Sequence of chain 2.A:
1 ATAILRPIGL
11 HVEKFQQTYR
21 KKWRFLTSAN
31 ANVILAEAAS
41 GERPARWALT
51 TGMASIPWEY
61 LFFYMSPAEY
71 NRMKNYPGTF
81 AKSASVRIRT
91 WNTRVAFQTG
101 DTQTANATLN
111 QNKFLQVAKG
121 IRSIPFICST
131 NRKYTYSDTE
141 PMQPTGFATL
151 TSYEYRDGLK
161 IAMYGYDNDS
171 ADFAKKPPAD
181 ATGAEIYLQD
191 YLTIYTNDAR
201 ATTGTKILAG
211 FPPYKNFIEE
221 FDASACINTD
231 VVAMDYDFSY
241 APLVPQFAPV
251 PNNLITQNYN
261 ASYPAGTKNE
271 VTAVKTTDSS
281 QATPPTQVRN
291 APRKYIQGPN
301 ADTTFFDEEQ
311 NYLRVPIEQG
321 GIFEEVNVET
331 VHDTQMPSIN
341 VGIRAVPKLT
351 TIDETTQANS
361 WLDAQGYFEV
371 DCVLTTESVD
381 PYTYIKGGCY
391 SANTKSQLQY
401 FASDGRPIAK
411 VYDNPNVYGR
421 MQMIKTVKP

The protein below binds the small molecule below.
Small molecule (SMILES): Nc1ccn([C@H]2C[C@H](O[P](=O)(O)OC[C@H]3O[C@@H](n4cnc5c(=O)[nH]c(N)nc54)C[C@@H]3O[P](=O)(O)OC[C@H]3O[C@@H](n4cnc5c4NC=N[C@@H]5N)C[C@@H]3O)[C@@H](COP(=O)=O)O2)c(=O)n1

Sequence of chain 3.A:
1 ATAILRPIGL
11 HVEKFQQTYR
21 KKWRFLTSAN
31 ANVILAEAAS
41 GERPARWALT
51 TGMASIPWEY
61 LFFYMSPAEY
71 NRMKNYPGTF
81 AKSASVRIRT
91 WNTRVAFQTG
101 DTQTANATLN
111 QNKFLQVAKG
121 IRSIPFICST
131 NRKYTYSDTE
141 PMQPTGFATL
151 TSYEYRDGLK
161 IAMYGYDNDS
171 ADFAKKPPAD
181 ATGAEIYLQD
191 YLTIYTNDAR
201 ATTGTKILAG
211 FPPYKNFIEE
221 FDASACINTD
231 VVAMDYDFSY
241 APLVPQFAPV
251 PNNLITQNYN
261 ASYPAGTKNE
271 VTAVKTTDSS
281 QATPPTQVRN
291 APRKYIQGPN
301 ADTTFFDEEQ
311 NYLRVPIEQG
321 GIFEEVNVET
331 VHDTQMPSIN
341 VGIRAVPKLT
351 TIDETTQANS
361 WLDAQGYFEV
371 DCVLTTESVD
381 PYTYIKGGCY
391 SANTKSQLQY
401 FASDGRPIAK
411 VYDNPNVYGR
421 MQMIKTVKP

Binding-site contacts:
Ligand atom C2 contacts residue THR18 of chain 3.A at 3.1 Å.
Ligand atom O2 contacts residue ARG20 of chain 3.A at 3.8 Å.
Ligand atom C2 contacts residue ARG20 of chain 3.A at 3.3 Å.
Ligand atom C6 contacts residue DC1 of chain 2.C at 3.5 Å.
Ligand atom C4 contacts residue LYS22 of chain 3.A at 4.0 Å.
Ligand atom N1 contacts residue TYR19 of chain 3.A at 3.5 Å.
Ligand atom N1 contacts residue ARG20 of chain 3.A at 2.9 Å (salt-bridge).
Ligand atom N3 contacts residue ARG20 of chain 3.A at 3.5 Å.
Ligand atom OP1 contacts residue ARG20 of chain 3.A at 2.6 Å (salt-bridge).
Ligand atom C5' contacts residue ARG20 of chain 3.A at 3.9 Å.
Ligand atom N6 contacts residue ARG20 of chain 3.A at 3.2 Å (salt-bridge).
Ligand atom P contacts residue ARG20 of chain 3.A at 3.1 Å.
Ligand atom OP1 contacts residue ARG87 of chain 3.A at 4.0 Å.
Ligand atom N2 contacts residue DC1 of chain 2.C at 2.8 Å (h-bond).
Ligand atom O6 contacts residue DC1 of chain 2.C at 2.9 Å (h-bond).
Ligand atom N3 contacts residue LYS22 of chain 3.A at 3.6 Å.
Ligand atom N1 contacts residue DC1 of chain 2.C at 2.9 Å (h-bond).
Ligand atom OP1 contacts residue ARG20 of chain 3.A at 2.4 Å (salt-bridge).
Ligand atom N1 contacts residue LYS22 of chain 3.A at 3.8 Å.
Ligand atom C5 contacts residue LYS22 of chain 3.A at 3.7 Å.
Ligand atom O3' contacts residue ARG20 of chain 3.A at 3.5 Å (salt-bridge).
Ligand atom N4 contacts residue ASN216 of chain 2.A at 3.3 Å (h-bond).
Ligand atom P contacts residue ARG20 of chain 3.A at 3.7 Å.
Ligand atom C4 contacts residue ARG20 of chain 3.A at 4.0 Å.
Ligand atom O4' contacts residue LYS22 of chain 3.A at 3.5 Å (salt-bridge).
Ligand atom N6 contacts residue GLU69 of chain 3.A at 3.0 Å (salt-bridge).
Ligand atom C6 contacts residue GLU69 of chain 3.A at 3.9 Å.
Ligand atom C6 contacts residue ARG20 of chain 3.A at 3.5 Å.
Ligand atom C2 contacts residue DC1 of chain 2.C at 3.5 Å.
Ligand atom N6 contacts residue LYS21 of chain 3.A at 3.4 Å (salt-bridge).
Ligand atom C2 contacts residue TYR19 of chain 3.A at 3.8 Å (hydrophobic).
Ligand atom N1 contacts residue GLU69 of chain 3.A at 3.9 Å.
Ligand atom N1 contacts residue THR18 of chain 3.A at 3.5 Å (h-bond).
Ligand atom O4' contacts residue ASP371 of chain 3.A at 3.8 Å.
Ligand atom C4' contacts residue ARG20 of chain 3.A at 3.9 Å.
Ligand atom N4 contacts residue LYS215 of chain 2.A at 3.9 Å.
Ligand atom C6 contacts residue LYS22 of chain 3.A at 3.4 Å.
Ligand atom O2 contacts residue LYS21 of chain 3.A at 3.9 Å.
Ligand atom O5' contacts residue ARG20 of chain 3.A at 2.8 Å (salt-bridge).
Ligand atom C2 contacts residue LYS22 of chain 3.A at 4.0 Å.